This small molecule binds to this protein.
Small molecule (SMILES): CC(=O)N[C@@H]1[C@@H](O)[C@H](O)[C@@H](CO)O[C@H]1O

Sequence of chain 1.B:
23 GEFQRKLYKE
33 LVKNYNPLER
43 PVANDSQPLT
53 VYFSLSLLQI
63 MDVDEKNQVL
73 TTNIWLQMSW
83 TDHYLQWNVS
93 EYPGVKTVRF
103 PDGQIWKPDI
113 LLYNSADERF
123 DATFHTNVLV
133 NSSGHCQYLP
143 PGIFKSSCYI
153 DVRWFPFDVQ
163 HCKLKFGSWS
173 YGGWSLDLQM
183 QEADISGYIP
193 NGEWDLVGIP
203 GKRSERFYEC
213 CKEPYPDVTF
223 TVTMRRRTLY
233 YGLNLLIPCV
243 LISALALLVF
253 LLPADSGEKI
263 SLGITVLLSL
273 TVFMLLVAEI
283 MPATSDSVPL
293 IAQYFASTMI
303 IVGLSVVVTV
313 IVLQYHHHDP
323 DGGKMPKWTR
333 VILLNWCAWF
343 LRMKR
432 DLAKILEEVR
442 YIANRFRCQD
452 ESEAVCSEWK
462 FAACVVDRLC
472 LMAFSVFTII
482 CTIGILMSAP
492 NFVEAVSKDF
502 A

Binding-site contacts:
Ligand atom C1 contacts residue SER48 of chain 1.B at 3.5 Å.
Ligand atom C2 contacts residue ASN46 of chain 1.B at 2.5 Å.
Ligand atom O5 contacts residue SER48 of chain 1.B at 3.5 Å.
Ligand atom O5 contacts residue GLN49 of chain 1.B at 4.0 Å.
Ligand atom C3 contacts residue ASN46 of chain 1.B at 3.8 Å.
Ligand atom C4 contacts residue ASN46 of chain 1.B at 4.2 Å.
Ligand atom C7 contacts residue ASN46 of chain 1.B at 3.9 Å.
Ligand atom N2 contacts residue ASN46 of chain 1.B at 2.9 Å (h-bond).
Ligand atom O6 contacts residue GLN49 of chain 1.B at 4.4 Å.
Ligand atom C1 contacts residue ASN46 of chain 1.B at 1.4 Å.
Ligand atom O5 contacts residue ASN46 of chain 1.B at 2.4 Å (h-bond).
Ligand atom C5 contacts residue SER48 of chain 1.B at 3.8 Å.
Ligand atom C8 contacts residue ASN46 of chain 1.B at 4.4 Å.
Ligand atom C5 contacts residue ASN46 of chain 1.B at 3.7 Å.
Ligand atom O7 contacts residue ASN46 of chain 1.B at 4.4 Å.
Ligand atom C6 contacts residue SER48 of chain 1.B at 4.2 Å.